The small molecule below binds the protein below.
Small molecule (SMILES): CC(C)C[C@H](NC(=O)[C@H](CCc1ccccc1)NC(=O)CN1CCOCC1)C(=O)N[C@@H](Cc1ccccc1)C(=O)N[C@@H](CC(C)C)[C@@H](O)[C@H](C)CO

Sequence of chain 1.I:
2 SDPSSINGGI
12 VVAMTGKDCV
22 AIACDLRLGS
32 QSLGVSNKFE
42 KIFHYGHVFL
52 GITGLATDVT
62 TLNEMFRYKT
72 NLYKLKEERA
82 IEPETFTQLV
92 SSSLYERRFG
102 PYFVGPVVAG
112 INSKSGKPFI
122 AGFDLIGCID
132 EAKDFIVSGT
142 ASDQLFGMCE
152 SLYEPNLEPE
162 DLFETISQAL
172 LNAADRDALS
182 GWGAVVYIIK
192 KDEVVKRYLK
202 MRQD

Sequence of chain 1.H:
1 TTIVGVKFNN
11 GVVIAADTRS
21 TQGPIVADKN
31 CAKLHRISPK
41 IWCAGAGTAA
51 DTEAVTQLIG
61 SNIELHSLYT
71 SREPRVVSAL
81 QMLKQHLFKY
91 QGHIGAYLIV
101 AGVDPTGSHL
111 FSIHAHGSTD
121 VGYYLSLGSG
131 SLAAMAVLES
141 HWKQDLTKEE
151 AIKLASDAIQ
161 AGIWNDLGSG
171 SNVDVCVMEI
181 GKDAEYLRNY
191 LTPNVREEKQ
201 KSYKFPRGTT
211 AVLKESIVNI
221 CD

Binding-site contacts:
Ligand atom O60 contacts residue THR1 of chain 1.H at 2.5 Å (h-bond).
Ligand atom C11 contacts residue ASP125 of chain 1.I at 3.8 Å.
Ligand atom C58 contacts residue THR1 of chain 1.H at 2.6 Å.
Ligand atom C58 contacts residue GLY168 of chain 1.H at 3.2 Å.
Ligand atom C42 contacts residue THR1 of chain 1.H at 2.3 Å.
Ligand atom C47 contacts residue THR1 of chain 1.H at 1.4 Å.
Ligand atom C58 contacts residue ARG19 of chain 1.H at 3.8 Å.
Ligand atom C59 contacts residue THR1 of chain 1.H at 2.5 Å.
Ligand atom C45 contacts residue ALA49 of chain 1.H at 3.7 Å (hydrophobic).
Ligand atom C58 contacts residue THR21 of chain 1.H at 3.7 Å.
Ligand atom C24 contacts residue ALA49 of chain 1.H at 3.8 Å (hydrophobic).
Ligand atom C39 contacts residue GLY47 of chain 1.H at 3.7 Å.
Ligand atom C32 contacts residue THR21 of chain 1.H at 3.8 Å.
Ligand atom N41 contacts residue THR1 of chain 1.H at 3.7 Å.
Ligand atom C31 contacts residue GLY47 of chain 1.H at 3.5 Å.
Ligand atom C38 contacts residue GLY47 of chain 1.H at 3.5 Å.
Ligand atom N30 contacts residue THR21 of chain 1.H at 3.0 Å (h-bond).
Ligand atom C51 contacts residue THR1 of chain 1.H at 1.5 Å.
Ligand atom C44 contacts residue THR1 of chain 1.H at 3.6 Å.
Ligand atom C26 contacts residue CYS129 of chain 1.I at 3.8 Å (hydrophobic).
Ligand atom C13 contacts residue LEU126 of chain 1.I at 3.7 Å (hydrophobic).
Ligand atom O60 contacts residue SER129 of chain 1.H at 3.0 Å (h-bond).
Ligand atom O9 contacts residue ASP125 of chain 1.I at 3.6 Å.
Ligand atom C19 contacts residue ILE127 of chain 1.I at 3.8 Å (hydrophobic).
Ligand atom C5 contacts residue GLN22 of chain 1.H at 3.8 Å.
Ligand atom C43 contacts residue GLY47 of chain 1.H at 3.5 Å.
Ligand atom O29 contacts residue ALA49 of chain 1.H at 3.1 Å (h-bond).
Ligand atom O21 contacts residue GLN22 of chain 1.H at 3.5 Å.
Ligand atom O40 contacts residue SER20 of chain 1.H at 3.5 Å (h-bond).
Ligand atom C43 contacts residue THR1 of chain 1.H at 2.7 Å.
Ligand atom N22 contacts residue ASP125 of chain 1.I at 3.3 Å (salt-bridge).
Ligand atom O40 contacts residue THR21 of chain 1.H at 3.0 Å (h-bond).
Ligand atom C27 contacts residue ALA27 of chain 1.H at 3.5 Å (hydrophobic).
Ligand atom C23 contacts residue THR21 of chain 1.H at 3.6 Å.
Ligand atom C27 contacts residue THR21 of chain 1.H at 3.6 Å.
Ligand atom N41 contacts residue GLY47 of chain 1.H at 3.0 Å (h-bond).
Ligand atom O48 contacts residue THR1 of chain 1.H at 2.3 Å (h-bond).
Ligand atom C37 contacts residue THR48 of chain 1.H at 3.5 Å.
Ligand atom C46 contacts residue SER20 of chain 1.H at 3.5 Å.
Ligand atom O48 contacts residue GLY47 of chain 1.H at 3.1 Å (h-bond).